Sequence of chain 59.A:
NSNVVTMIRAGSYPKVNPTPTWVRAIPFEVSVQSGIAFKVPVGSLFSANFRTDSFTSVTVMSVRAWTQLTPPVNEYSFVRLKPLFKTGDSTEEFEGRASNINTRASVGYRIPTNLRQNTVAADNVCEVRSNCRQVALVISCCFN

This protein binds this small molecule.
Small molecule (SMILES): CO[P](=O)(O)O[C@H]1[C@@H](O)[C@H](n2ccc(=O)[nH]c2=O)O[C@@H]1COP(=O)(O)O

Sequence of chain 40.A:
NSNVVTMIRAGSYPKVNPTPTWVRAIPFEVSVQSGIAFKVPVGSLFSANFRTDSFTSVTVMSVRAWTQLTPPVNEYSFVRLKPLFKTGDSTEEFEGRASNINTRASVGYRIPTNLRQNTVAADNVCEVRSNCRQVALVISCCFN

Binding-site contacts:
Ligand atom C4 contacts residue SER17 of chain 59.A at 4.1 Å.
Ligand atom O4 contacts residue THR21 of chain 59.A at 3.9 Å.
Ligand atom OP2 contacts residue SER77 of chain 40.A at 4.1 Å.
Ligand atom O4 contacts residue SER17 of chain 59.A at 3.2 Å.
Ligand atom O2 contacts residue ARG125 of chain 40.A at 3.9 Å.
Ligand atom N1 contacts residue ARG125 of chain 40.A at 3.7 Å.
Ligand atom OP3 contacts residue ILE23 of chain 59.A at 4.2 Å.
Ligand atom C6 contacts residue ARG125 of chain 40.A at 3.5 Å.
Ligand atom C4 contacts residue ASN16 of chain 59.A at 4.1 Å.
Ligand atom C2' contacts residue ARG125 of chain 40.A at 3.6 Å.
Ligand atom C5' contacts residue MET76 of chain 40.A at 4.3 Å (hydrophobic).
Ligand atom OP2 contacts residue ILE23 of chain 59.A at 4.5 Å.
Ligand atom P contacts residue ILE23 of chain 59.A at 4.4 Å.
Ligand atom O3' contacts residue ARG125 of chain 40.A at 4.0 Å.
Ligand atom OP1 contacts residue ILE23 of chain 59.A at 4.0 Å.
Ligand atom OP3 contacts residue ARG125 of chain 40.A at 2.8 Å.
Ligand atom C5' contacts residue SER77 of chain 40.A at 4.4 Å.
Ligand atom C5' contacts residue ARG131 of chain 40.A at 3.2 Å.
Ligand atom OP1 contacts residue ARG125 of chain 40.A at 2.9 Å (salt-bridge).
Ligand atom O5' contacts residue ARG131 of chain 40.A at 2.6 Å (salt-bridge).
Ligand atom C3' contacts residue ARG125 of chain 40.A at 3.3 Å.
Ligand atom P contacts residue ARG125 of chain 40.A at 3.7 Å.
Ligand atom C5' contacts residue ARG125 of chain 40.A at 4.1 Å.
Ligand atom O4 contacts residue ARG125 of chain 40.A at 3.8 Å.
Ligand atom N3 contacts residue ARG125 of chain 40.A at 3.6 Å (salt-bridge).
Ligand atom N3 contacts residue ASN16 of chain 59.A at 2.9 Å (h-bond).
Ligand atom C4' contacts residue ARG125 of chain 40.A at 4.4 Å.
Ligand atom O2 contacts residue ASN16 of chain 59.A at 2.5 Å (h-bond).
Ligand atom OP2 contacts residue ARG131 of chain 40.A at 3.7 Å.
Ligand atom C1' contacts residue ARG125 of chain 40.A at 4.2 Å.
Ligand atom C2 contacts residue ASN16 of chain 59.A at 3.0 Å.
Ligand atom OP1 contacts residue ARG131 of chain 40.A at 3.4 Å (salt-bridge).
Ligand atom P contacts residue ARG131 of chain 40.A at 3.5 Å.
Ligand atom C2 contacts residue ARG125 of chain 40.A at 3.8 Å.
Ligand atom N3 contacts residue SER17 of chain 59.A at 4.3 Å.
Ligand atom N1 contacts residue ASN16 of chain 59.A at 4.4 Å.
Ligand atom O5' contacts residue ARG125 of chain 40.A at 3.0 Å (salt-bridge).
Ligand atom C5 contacts residue THR21 of chain 59.A at 4.3 Å.
Ligand atom C5 contacts residue ARG125 of chain 40.A at 3.5 Å.
Ligand atom C4 contacts residue ARG125 of chain 40.A at 3.5 Å.